Binding-site contacts:
Ligand atom O04 contacts residue TYR183 of chain 1.A at 4.1 Å.
Ligand atom C06 contacts residue GLU287 of chain 1.A at 3.8 Å.
Ligand atom C25 contacts residue HEM1 of chain 1.E at 4.1 Å.
Ligand atom C25 contacts residue ALA95 of chain 1.A at 3.4 Å (hydrophobic).
Ligand atom C03 contacts residue ASN184 of chain 1.A at 3.7 Å.
Ligand atom C20 contacts residue ALA284 of chain 1.A at 3.5 Å (hydrophobic).
Ligand atom C26 contacts residue ALA95 of chain 1.A at 3.6 Å (hydrophobic).
Ligand atom O04 contacts residue ILE187 of chain 1.A at 3.7 Å.
Ligand atom C05 contacts residue ASN184 of chain 1.A at 3.9 Å.
Ligand atom C02 contacts residue GLY283 of chain 1.A at 3.9 Å.
Ligand atom C08 contacts residue LEU191 of chain 1.A at 4.1 Å (hydrophobic).
Ligand atom C26 contacts residue ASP280 of chain 1.A at 3.9 Å.
Ligand atom C12 contacts residue ARG221 of chain 1.A at 4.2 Å.
Ligand atom C23 contacts residue VAL465 of chain 1.A at 4.0 Å (hydrophobic).
Ligand atom C01 contacts residue GLY283 of chain 1.A at 4.2 Å.
Ligand atom C06 contacts residue ILE188 of chain 1.A at 3.9 Å (hydrophobic).
Ligand atom C15 contacts residue PHE96 of chain 1.A at 3.6 Å (hydrophobic).
Ligand atom N21 contacts residue THR288 of chain 1.A at 3.1 Å.
Ligand atom C20 contacts residue HEM1 of chain 1.E at 3.2 Å.
Ligand atom O04 contacts residue ASN184 of chain 1.A at 2.8 Å (h-bond).
Ligand atom C23 contacts residue HEM1 of chain 1.E at 4.2 Å.
Ligand atom C25 contacts residue ALA284 of chain 1.A at 4.0 Å (hydrophobic).
Ligand atom C23 contacts residue THR288 of chain 1.A at 3.9 Å.
Ligand atom N21 contacts residue HEM1 of chain 1.E at 2.7 Å.
Ligand atom C23 contacts residue VAL348 of chain 1.A at 3.9 Å (hydrophobic).
Ligand atom C03 contacts residue ILE187 of chain 1.A at 4.0 Å (hydrophobic).
Ligand atom C15 contacts residue VAL464 of chain 1.A at 3.7 Å (hydrophobic).
Ligand atom C05 contacts residue ILE188 of chain 1.A at 3.7 Å (hydrophobic).
Ligand atom C11 contacts residue GLY279 of chain 1.A at 4.0 Å.
Ligand atom C20 contacts residue THR288 of chain 1.A at 3.7 Å.
Ligand atom C08 contacts residue ILE187 of chain 1.A at 4.2 Å (hydrophobic).
Ligand atom C22 contacts residue VAL348 of chain 1.A at 3.6 Å (hydrophobic).
Ligand atom C24 contacts residue VAL465 of chain 1.A at 4.1 Å (hydrophobic).
Ligand atom C13 contacts residue ALA284 of chain 1.A at 4.0 Å (hydrophobic).
Ligand atom C22 contacts residue THR288 of chain 1.A at 3.2 Å.
Ligand atom C22 contacts residue HEM1 of chain 1.E at 3.2 Å.
Ligand atom C09 contacts residue ALA284 of chain 1.A at 4.2 Å (hydrophobic).
Ligand atom C09 contacts residue GLY283 of chain 1.A at 3.9 Å.
Ligand atom C11 contacts residue ASP280 of chain 1.A at 3.7 Å.
Ligand atom C13 contacts residue ASP280 of chain 1.A at 4.1 Å.

This small molecule binds to this protein.
Small molecule (SMILES): C[C@]12CCC(=O)C=C1CC[C@@H]1[C@@H]2CC[C@]2(C)C(c3cccnc3)=CC[C@@H]12

Sequence of chain 1.A:
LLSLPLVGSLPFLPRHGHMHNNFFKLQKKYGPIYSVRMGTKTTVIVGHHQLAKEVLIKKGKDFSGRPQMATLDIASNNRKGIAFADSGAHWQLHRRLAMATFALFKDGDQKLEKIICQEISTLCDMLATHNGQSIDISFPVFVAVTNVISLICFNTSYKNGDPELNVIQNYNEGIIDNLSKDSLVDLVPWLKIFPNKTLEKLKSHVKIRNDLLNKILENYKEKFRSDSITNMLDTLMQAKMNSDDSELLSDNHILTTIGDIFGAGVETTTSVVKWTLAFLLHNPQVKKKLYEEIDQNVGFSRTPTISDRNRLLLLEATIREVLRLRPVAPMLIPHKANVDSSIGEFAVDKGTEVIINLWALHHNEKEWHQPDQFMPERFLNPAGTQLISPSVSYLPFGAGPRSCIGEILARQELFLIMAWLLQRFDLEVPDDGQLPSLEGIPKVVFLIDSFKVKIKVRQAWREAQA